Binding-site contacts:
Ligand atom C8 contacts residue ARG89 of chain 43.C at 3.3 Å.
Ligand atom C1 contacts residue MET118 of chain 43.C at 4.1 Å (hydrophobic).
Ligand atom C2 contacts residue ASN67 of chain 43.C at 2.5 Å.
Ligand atom C7 contacts residue SER300 of chain 42.E at 3.4 Å.
Ligand atom N2 contacts residue ASN67 of chain 43.C at 2.9 Å (h-bond).
Ligand atom C4 contacts residue ASN67 of chain 43.C at 4.2 Å.
Ligand atom C8 contacts residue SER300 of chain 42.E at 1.9 Å.
Ligand atom C2 contacts residue MET118 of chain 43.C at 4.5 Å (hydrophobic).
Ligand atom C7 contacts residue MET118 of chain 43.C at 4.0 Å (hydrophobic).
Ligand atom O5 contacts residue ASN67 of chain 43.C at 2.4 Å (h-bond).
Ligand atom C5 contacts residue ASN67 of chain 43.C at 3.7 Å.
Ligand atom C8 contacts residue ASN67 of chain 43.C at 4.4 Å.
Ligand atom N2 contacts residue MET118 of chain 43.C at 3.6 Å.
Ligand atom C1 contacts residue ASN67 of chain 43.C at 1.4 Å.
Ligand atom C8 contacts residue MET118 of chain 43.C at 3.8 Å (hydrophobic).
Ligand atom C7 contacts residue PHE90 of chain 43.C at 4.2 Å (hydrophobic).
Ligand atom C3 contacts residue ASN67 of chain 43.C at 3.8 Å.
Ligand atom N2 contacts residue SER300 of chain 42.E at 3.9 Å.
Ligand atom C8 contacts residue PHE90 of chain 43.C at 3.7 Å (hydrophobic).
Ligand atom C7 contacts residue ASN67 of chain 43.C at 3.3 Å.
Ligand atom O7 contacts residue PHE90 of chain 43.C at 4.4 Å.
Ligand atom O7 contacts residue SER300 of chain 42.E at 4.3 Å.
Ligand atom O7 contacts residue ASN67 of chain 43.C at 3.3 Å (h-bond).

Sequence of chain 42.E:
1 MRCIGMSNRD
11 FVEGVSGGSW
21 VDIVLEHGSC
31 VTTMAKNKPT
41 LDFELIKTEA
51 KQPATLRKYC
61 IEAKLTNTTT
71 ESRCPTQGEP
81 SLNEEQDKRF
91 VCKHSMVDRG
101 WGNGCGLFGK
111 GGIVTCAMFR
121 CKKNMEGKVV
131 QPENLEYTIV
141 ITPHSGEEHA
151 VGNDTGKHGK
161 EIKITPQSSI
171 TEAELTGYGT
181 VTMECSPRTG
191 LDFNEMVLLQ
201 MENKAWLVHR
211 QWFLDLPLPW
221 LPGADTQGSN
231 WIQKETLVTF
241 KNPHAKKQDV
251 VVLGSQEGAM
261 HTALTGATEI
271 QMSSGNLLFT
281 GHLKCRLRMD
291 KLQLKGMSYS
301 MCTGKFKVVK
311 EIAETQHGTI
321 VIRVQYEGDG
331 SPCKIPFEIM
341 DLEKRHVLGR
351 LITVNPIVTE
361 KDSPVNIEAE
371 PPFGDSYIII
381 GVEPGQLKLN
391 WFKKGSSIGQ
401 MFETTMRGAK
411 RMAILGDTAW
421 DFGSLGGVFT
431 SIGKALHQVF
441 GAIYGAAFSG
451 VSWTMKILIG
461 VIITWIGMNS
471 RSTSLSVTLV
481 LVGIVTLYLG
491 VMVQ

Sequence of chain 43.C:
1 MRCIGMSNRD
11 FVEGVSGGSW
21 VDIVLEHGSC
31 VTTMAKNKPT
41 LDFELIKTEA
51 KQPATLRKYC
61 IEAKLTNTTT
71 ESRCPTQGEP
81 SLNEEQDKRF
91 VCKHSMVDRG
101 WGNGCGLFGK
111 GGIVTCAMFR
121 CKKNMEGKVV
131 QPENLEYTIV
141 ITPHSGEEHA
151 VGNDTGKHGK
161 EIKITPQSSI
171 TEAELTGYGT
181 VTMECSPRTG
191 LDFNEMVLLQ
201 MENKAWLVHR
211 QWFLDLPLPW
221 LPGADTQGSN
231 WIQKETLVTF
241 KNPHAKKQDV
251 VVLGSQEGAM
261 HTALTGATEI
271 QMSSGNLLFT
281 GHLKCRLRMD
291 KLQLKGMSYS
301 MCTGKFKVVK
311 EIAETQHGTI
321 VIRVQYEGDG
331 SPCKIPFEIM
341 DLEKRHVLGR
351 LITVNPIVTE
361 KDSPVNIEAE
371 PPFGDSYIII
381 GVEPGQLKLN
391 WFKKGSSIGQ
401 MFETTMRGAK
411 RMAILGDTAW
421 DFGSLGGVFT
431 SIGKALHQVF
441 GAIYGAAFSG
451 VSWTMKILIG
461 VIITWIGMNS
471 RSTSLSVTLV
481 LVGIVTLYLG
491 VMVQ

A small-molecule ligand and the protein it binds are described below.
Small molecule (SMILES): CC(=O)N[C@@H]1[C@@H](O)[C@H](O)[C@@H](CO)O[C@H]1O